Binding-site contacts:
Ligand atom C1 contacts residue ASN586 of chain 1.A at 1.4 Å.
Ligand atom C8 contacts residue LYS589 of chain 1.A at 3.6 Å.
Ligand atom C7 contacts residue SER555 of chain 1.A at 4.0 Å.
Ligand atom O7 contacts residue LYS589 of chain 1.A at 3.3 Å.
Ligand atom C2 contacts residue SER555 of chain 1.A at 3.7 Å.
Ligand atom C2 contacts residue ASN586 of chain 1.A at 2.5 Å.
Ligand atom C8 contacts residue ASN586 of chain 1.A at 3.3 Å.
Ligand atom C8 contacts residue SER555 of chain 1.A at 4.0 Å.
Ligand atom O7 contacts residue ASN586 of chain 1.A at 2.9 Å (h-bond).
Ligand atom O6 contacts residue THR608 of chain 1.A at 4.3 Å.
Ligand atom C3 contacts residue ASN586 of chain 1.A at 3.8 Å.
Ligand atom C4 contacts residue ASN586 of chain 1.A at 4.2 Å.
Ligand atom C8 contacts residue ASN590 of chain 1.A at 3.3 Å.
Ligand atom C7 contacts residue LYS589 of chain 1.A at 4.0 Å.
Ligand atom C3 contacts residue SER555 of chain 1.A at 3.6 Å.
Ligand atom O6 contacts residue MET584 of chain 1.A at 4.2 Å.
Ligand atom N2 contacts residue ASN586 of chain 1.A at 2.9 Å (h-bond).
Ligand atom C7 contacts residue ASN586 of chain 1.A at 3.1 Å.
Ligand atom C5 contacts residue ASN586 of chain 1.A at 3.7 Å.
Ligand atom N2 contacts residue SER555 of chain 1.A at 3.0 Å (h-bond).
Ligand atom C1 contacts residue SER555 of chain 1.A at 3.8 Å.
Ligand atom O5 contacts residue ASN586 of chain 1.A at 2.4 Å (h-bond).
Ligand atom O3 contacts residue SER555 of chain 1.A at 4.2 Å.

This small molecule binds to this protein.
Small molecule (SMILES): CC(=O)N[C@@H]1[C@@H](O)[C@H](O)[C@@H](CO)O[C@H]1O

Sequence of chain 1.A:
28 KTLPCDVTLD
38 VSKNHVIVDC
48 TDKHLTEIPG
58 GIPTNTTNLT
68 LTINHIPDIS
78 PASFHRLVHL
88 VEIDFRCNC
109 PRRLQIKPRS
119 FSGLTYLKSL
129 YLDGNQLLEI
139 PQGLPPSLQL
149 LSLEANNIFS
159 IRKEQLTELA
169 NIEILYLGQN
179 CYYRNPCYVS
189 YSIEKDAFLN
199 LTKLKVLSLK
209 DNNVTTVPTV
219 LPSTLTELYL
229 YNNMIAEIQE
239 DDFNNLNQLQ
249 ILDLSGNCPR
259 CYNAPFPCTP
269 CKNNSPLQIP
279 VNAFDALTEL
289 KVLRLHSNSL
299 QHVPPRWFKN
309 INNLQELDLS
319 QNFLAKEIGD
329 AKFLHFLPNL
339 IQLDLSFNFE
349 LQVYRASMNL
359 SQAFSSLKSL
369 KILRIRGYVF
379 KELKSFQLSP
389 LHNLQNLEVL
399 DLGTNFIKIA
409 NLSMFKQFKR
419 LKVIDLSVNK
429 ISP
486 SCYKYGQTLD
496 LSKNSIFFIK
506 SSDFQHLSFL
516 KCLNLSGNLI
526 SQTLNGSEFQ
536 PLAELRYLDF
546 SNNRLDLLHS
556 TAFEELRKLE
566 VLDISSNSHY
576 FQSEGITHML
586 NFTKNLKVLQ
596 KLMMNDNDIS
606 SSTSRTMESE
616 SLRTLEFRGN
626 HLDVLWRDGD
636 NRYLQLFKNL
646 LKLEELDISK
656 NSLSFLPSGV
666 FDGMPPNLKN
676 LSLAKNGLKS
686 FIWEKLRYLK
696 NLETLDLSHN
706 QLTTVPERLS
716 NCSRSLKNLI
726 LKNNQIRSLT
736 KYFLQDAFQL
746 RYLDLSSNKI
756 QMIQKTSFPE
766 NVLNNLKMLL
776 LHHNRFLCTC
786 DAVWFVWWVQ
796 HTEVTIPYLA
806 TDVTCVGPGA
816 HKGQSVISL